Sequence of chain 2.A:
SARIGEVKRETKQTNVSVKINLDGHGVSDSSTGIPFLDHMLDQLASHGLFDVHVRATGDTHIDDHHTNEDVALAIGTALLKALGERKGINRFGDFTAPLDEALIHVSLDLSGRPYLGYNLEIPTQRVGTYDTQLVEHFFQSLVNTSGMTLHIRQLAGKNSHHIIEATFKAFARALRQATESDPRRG

Binding-site contacts:
Ligand atom P contacts residue IG21 of chain 2.D at 0.1 Å.
Ligand atom N1 contacts residue MN1 of chain 2.B at 3.0 Å.
Ligand atom C3 contacts residue MN1 of chain 2.C at 3.1 Å.
Ligand atom C4 contacts residue GLU171 of chain 22.A at 3.5 Å.
Ligand atom C1 contacts residue IG21 of chain 2.D at 0.1 Å.
Ligand atom OP4 contacts residue IG21 of chain 2.D at 0.3 Å (h-bond).
Ligand atom C2 contacts residue IG21 of chain 2.D at 0.5 Å.
Ligand atom C4 contacts residue MN1 of chain 2.C at 3.1 Å.
Ligand atom C6 contacts residue MN1 of chain 2.C at 3.5 Å.
Ligand atom O3 contacts residue HIS72 of chain 2.A at 3.4 Å (h-bond).
Ligand atom OP5 contacts residue IG21 of chain 2.D at 0.1 Å (h-bond).
Ligand atom N2 contacts residue HIS72 of chain 2.A at 3.2 Å (h-bond).
Ligand atom C6 contacts residue IG21 of chain 2.D at 0.8 Å.
Ligand atom C3 contacts residue EDO1 of chain 2.F at 3.4 Å.
Ligand atom OP6 contacts residue ARG97 of chain 14.A at 2.9 Å (salt-bridge).
Ligand atom OP6 contacts residue IG21 of chain 2.D at 0.1 Å (h-bond).
Ligand atom C5 contacts residue IG21 of chain 2.D at 1.0 Å.
Ligand atom C3 contacts residue IG21 of chain 2.D at 0.3 Å.
Ligand atom C5 contacts residue EDO1 of chain 2.F at 3.5 Å.
Ligand atom C4 contacts residue IG21 of chain 2.D at 0.5 Å.
Ligand atom N2 contacts residue IG21 of chain 2.D at 0.4 Å (h-bond).
Ligand atom OP4 contacts residue GLN49 of chain 22.A at 2.9 Å (h-bond).
Ligand atom C6 contacts residue MN1 of chain 2.B at 3.1 Å.
Ligand atom OP1 contacts residue IG21 of chain 2.D at 0.2 Å (h-bond).
Ligand atom OP5 contacts residue ARG97 of chain 14.A at 2.8 Å (salt-bridge).
Ligand atom N1 contacts residue IG21 of chain 2.D at 0.6 Å.
Ligand atom O3 contacts residue MN1 of chain 2.C at 2.4 Å.
Ligand atom C1 contacts residue GLU171 of chain 22.A at 3.2 Å.
Ligand atom C3 contacts residue GLU171 of chain 22.A at 3.3 Å.
Ligand atom N2 contacts residue MN1 of chain 2.C at 2.4 Å.
Ligand atom C2 contacts residue EDO1 of chain 2.F at 3.3 Å.
Ligand atom N2 contacts residue GLU171 of chain 22.A at 3.2 Å (salt-bridge).
Ligand atom OP6 contacts residue LYS175 of chain 22.A at 2.9 Å (salt-bridge).
Ligand atom O2 contacts residue IG21 of chain 2.D at 1.9 Å.
Ligand atom O2 contacts residue GLN19 of chain 2.A at 3.0 Å (h-bond).
Ligand atom O3 contacts residue GLU171 of chain 22.A at 2.6 Å (salt-bridge).
Ligand atom OP6 contacts residue HIS53 of chain 22.A at 3.3 Å (h-bond).
Ligand atom O3 contacts residue IG21 of chain 2.D at 0.2 Å (h-bond).
Ligand atom OP4 contacts residue HIS53 of chain 22.A at 3.1 Å (h-bond).
Ligand atom O3 contacts residue HIS45 of chain 22.A at 3.0 Å.

Sequence of chain 22.A:
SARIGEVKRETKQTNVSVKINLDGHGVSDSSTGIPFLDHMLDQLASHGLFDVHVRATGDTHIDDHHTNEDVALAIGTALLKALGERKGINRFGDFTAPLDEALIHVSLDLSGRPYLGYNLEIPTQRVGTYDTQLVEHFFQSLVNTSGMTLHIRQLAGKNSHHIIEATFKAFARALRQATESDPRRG

Sequence of chain 14.A:
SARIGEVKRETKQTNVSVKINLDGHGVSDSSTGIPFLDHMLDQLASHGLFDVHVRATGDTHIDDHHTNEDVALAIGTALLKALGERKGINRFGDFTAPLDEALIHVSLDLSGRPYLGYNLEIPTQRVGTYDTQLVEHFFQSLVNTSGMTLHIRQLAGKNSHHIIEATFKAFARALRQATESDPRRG

The small molecule below binds the protein below.
Small molecule (SMILES): O=P(O)(O)OC[C@@H](O)[C@@H](O)c1cnc[nH]1